Sequence of chain 1.A:
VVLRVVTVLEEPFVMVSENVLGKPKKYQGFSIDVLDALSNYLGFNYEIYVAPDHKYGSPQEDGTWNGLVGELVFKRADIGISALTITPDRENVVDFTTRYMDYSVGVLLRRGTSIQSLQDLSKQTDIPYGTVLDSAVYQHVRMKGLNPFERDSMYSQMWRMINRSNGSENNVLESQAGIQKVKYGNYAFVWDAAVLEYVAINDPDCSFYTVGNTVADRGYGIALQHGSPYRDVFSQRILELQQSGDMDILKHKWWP

A protein and the small-molecule ligand that binds it are described below.
Small molecule (SMILES): O=C(O)c1cc(=O)c2ccc(Cl)cc2[nH]1

Binding-site contacts:
Ligand atom C9 contacts residue ALA179 of chain 1.A at 4.3 Å (hydrophobic).
Ligand atom C5 contacts residue GLN182 of chain 1.A at 3.9 Å.
Ligand atom C4 contacts residue GLN182 of chain 1.A at 4.4 Å.
Ligand atom C5 contacts residue TYR186 of chain 1.A at 4.4 Å (hydrophobic).
Ligand atom C3 contacts residue LYS183 of chain 1.A at 4.1 Å.
Ligand atom N1 contacts residue ALA179 of chain 1.A at 4.0 Å.
Ligand atom C6 contacts residue GLN182 of chain 1.A at 3.7 Å.
Ligand atom O3 contacts residue ALA179 of chain 1.A at 3.3 Å.
Ligand atom C4 contacts residue LYS183 of chain 1.A at 4.0 Å.
Ligand atom CL1 contacts residue GLN182 of chain 1.A at 3.5 Å.
Ligand atom O2 contacts residue ALA179 of chain 1.A at 4.5 Å.
Ligand atom O1 contacts residue LYS183 of chain 1.A at 3.3 Å.
Ligand atom C10 contacts residue ALA179 of chain 1.A at 3.8 Å (hydrophobic).
Ligand atom O2 contacts residue VAL174 of chain 1.A at 3.3 Å.
Ligand atom C5 contacts residue LYS183 of chain 1.A at 4.5 Å.
Ligand atom O3 contacts residue VAL174 of chain 1.A at 4.4 Å.
Ligand atom C7 contacts residue GLN182 of chain 1.A at 3.9 Å.
Ligand atom O2 contacts residue ASN173 of chain 1.A at 4.3 Å.
Ligand atom C1 contacts residue LYS183 of chain 1.A at 4.0 Å.
Ligand atom C8 contacts residue ALA179 of chain 1.A at 4.2 Å (hydrophobic).
Ligand atom C9 contacts residue VAL174 of chain 1.A at 4.4 Å (hydrophobic).
Ligand atom C2 contacts residue LYS183 of chain 1.A at 3.6 Å.
Ligand atom C10 contacts residue VAL174 of chain 1.A at 3.8 Å (hydrophobic).
Ligand atom CL1 contacts residue TYR186 of chain 1.A at 4.2 Å.